Sequence of chain 24.A:
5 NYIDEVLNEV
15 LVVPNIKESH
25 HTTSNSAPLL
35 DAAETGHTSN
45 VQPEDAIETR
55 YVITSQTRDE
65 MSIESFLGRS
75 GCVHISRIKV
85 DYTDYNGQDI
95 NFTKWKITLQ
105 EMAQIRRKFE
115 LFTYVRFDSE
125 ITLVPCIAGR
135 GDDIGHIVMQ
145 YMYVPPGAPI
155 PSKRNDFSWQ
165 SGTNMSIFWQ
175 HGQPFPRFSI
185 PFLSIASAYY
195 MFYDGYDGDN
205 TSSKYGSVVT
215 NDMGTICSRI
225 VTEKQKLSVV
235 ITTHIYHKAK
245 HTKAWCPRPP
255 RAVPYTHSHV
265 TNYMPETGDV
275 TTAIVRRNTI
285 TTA

The small molecule below binds the protein below.
Small molecule (SMILES): Cc1cc(CCCOc2c(Cl)cc(C3=NCCO3)cc2Cl)on1

Binding-site contacts:
Ligand atom C5A contacts residue LEU127 of chain 24.A at 3.8 Å (hydrophobic).
Ligand atom O1A contacts residue LEU127 of chain 24.A at 4.1 Å.
Ligand atom O1B contacts residue ILE125 of chain 24.A at 4.1 Å.
Ligand atom CL2 contacts residue LEU187 of chain 24.A at 3.9 Å.
Ligand atom C5B contacts residue ILE220 of chain 24.A at 4.3 Å (hydrophobic).
Ligand atom C1B contacts residue ILE125 of chain 24.A at 3.6 Å (hydrophobic).
Ligand atom C31 contacts residue MET195 of chain 24.A at 3.9 Å (hydrophobic).
Ligand atom CL1 contacts residue ILE125 of chain 24.A at 3.7 Å.
Ligand atom C4B contacts residue ILE220 of chain 24.A at 4.2 Å (hydrophobic).
Ligand atom C3B contacts residue TYR147 of chain 24.A at 3.3 Å (hydrophobic).
Ligand atom N3A contacts residue PHE182 of chain 24.A at 4.1 Å.
Ligand atom C4A contacts residue MET146 of chain 24.A at 4.0 Å (hydrophobic).
Ligand atom C3 contacts residue LEU103 of chain 24.A at 4.3 Å (hydrophobic).
Ligand atom C5A contacts residue TYR145 of chain 24.A at 3.7 Å (hydrophobic).
Ligand atom C4 contacts residue LEU103 of chain 24.A at 3.6 Å (hydrophobic).
Ligand atom O1 contacts residue MET217 of chain 24.A at 2.7 Å (h-bond).
Ligand atom C5 contacts residue MET217 of chain 24.A at 3.8 Å (hydrophobic).
Ligand atom C31 contacts residue LEU103 of chain 24.A at 4.1 Å (hydrophobic).
Ligand atom C3B contacts residue ILE125 of chain 24.A at 4.3 Å (hydrophobic).
Ligand atom C4A contacts residue TYR145 of chain 24.A at 3.7 Å (hydrophobic).
Ligand atom C3 contacts residue MET217 of chain 24.A at 4.2 Å (hydrophobic).
Ligand atom N3A contacts residue TYR147 of chain 24.A at 4.1 Å.
Ligand atom C2B contacts residue ILE184 of chain 24.A at 4.1 Å (hydrophobic).
Ligand atom N3A contacts residue ILE220 of chain 24.A at 4.3 Å.
Ligand atom C4B contacts residue ILE125 of chain 24.A at 4.0 Å (hydrophobic).
Ligand atom C2C contacts residue ILE101 of chain 24.A at 4.2 Å (hydrophobic).
Ligand atom N2 contacts residue MET217 of chain 24.A at 3.1 Å (h-bond).
Ligand atom O1A contacts residue ILE239 of chain 24.A at 4.3 Å.
Ligand atom C6B contacts residue ILE125 of chain 24.A at 3.3 Å (hydrophobic).
Ligand atom N2 contacts residue ASN215 of chain 24.A at 4.0 Å.
Ligand atom C3C contacts residue ILE101 of chain 24.A at 3.8 Å (hydrophobic).
Ligand atom C2C contacts residue MET217 of chain 24.A at 3.9 Å (hydrophobic).
Ligand atom C5B contacts residue ILE125 of chain 24.A at 3.5 Å (hydrophobic).
Ligand atom C2A contacts residue ILE220 of chain 24.A at 4.1 Å (hydrophobic).
Ligand atom CL2 contacts residue ILE184 of chain 24.A at 4.2 Å.
Ligand atom CL1 contacts residue ILE239 of chain 24.A at 4.0 Å.
Ligand atom CL2 contacts residue TYR147 of chain 24.A at 2.4 Å.
Ligand atom C2B contacts residue ILE125 of chain 24.A at 4.1 Å (hydrophobic).
Ligand atom C2A contacts residue PHE182 of chain 24.A at 4.1 Å (hydrophobic).
Ligand atom C2B contacts residue TYR147 of chain 24.A at 3.4 Å (hydrophobic).